Binding-site contacts:
Ligand atom CAN contacts residue PHE39 of chain 1.F at 3.3 Å (hydrophobic).
Ligand atom CAS contacts residue GLU245 of chain 1.F at 3.6 Å.
Ligand atom OAH contacts residue GLY100 of chain 1.F at 3.3 Å (h-bond).
Ligand atom OAF contacts residue GLY100 of chain 1.F at 2.8 Å (h-bond).
Ligand atom CAK contacts residue PRO96 of chain 1.F at 3.5 Å (hydrophobic).
Ligand atom NAC contacts residue CYS254 of chain 1.F at 3.2 Å (h-bond).
Ligand atom OAG contacts residue PRO96 of chain 1.F at 3.5 Å.
Ligand atom CAP contacts residue ASN227 of chain 1.F at 3.4 Å.
Ligand atom OAG contacts residue ASN90 of chain 1.F at 3.0 Å (h-bond).
Ligand atom CAK contacts residue ASN90 of chain 1.F at 3.5 Å.
Ligand atom OAF contacts residue GLY255 of chain 1.F at 3.5 Å (h-bond).
Ligand atom OAH contacts residue ASN101 of chain 1.F at 2.9 Å (h-bond).
Ligand atom CAP contacts residue ARG246 of chain 1.F at 3.5 Å.
Ligand atom OAF contacts residue THR256 of chain 1.F at 2.7 Å (h-bond).
Ligand atom NAB contacts residue GLU245 of chain 1.F at 2.9 Å (salt-bridge).
Ligand atom CAQ contacts residue CYS254 of chain 1.F at 3.6 Å (hydrophobic).
Ligand atom CAN contacts residue ASN37 of chain 1.F at 3.2 Å.
Ligand atom NAC contacts residue ASN37 of chain 1.F at 2.9 Å (h-bond).
Ligand atom NAB contacts residue ARG246 of chain 1.F at 2.8 Å (salt-bridge).
Ligand atom OAE contacts residue PRO96 of chain 1.F at 3.6 Å.
Ligand atom OAF contacts residue CYS254 of chain 1.F at 3.5 Å (h-bond).
Ligand atom OAE contacts residue ARG246 of chain 1.F at 2.9 Å (salt-bridge).
Ligand atom NAB contacts residue ASN227 of chain 1.F at 3.5 Å (h-bond).
Ligand atom OAH contacts residue CYS99 of chain 1.F at 3.5 Å (h-bond).
Ligand atom CAP contacts residue PRO96 of chain 1.F at 3.5 Å (hydrophobic).
Ligand atom OAE contacts residue ASN227 of chain 1.F at 2.9 Å (h-bond).
Ligand atom NAC contacts residue GLU245 of chain 1.F at 2.8 Å (salt-bridge).
Ligand atom NAB contacts residue ASN90 of chain 1.F at 3.0 Å (h-bond).
Ligand atom CAN contacts residue CYS99 of chain 1.F at 1.8 Å (hydrophobic).
Ligand atom CAT contacts residue CYS99 of chain 1.F at 2.9 Å (hydrophobic).
Ligand atom CAQ contacts residue GLY255 of chain 1.F at 3.4 Å.
Ligand atom OAH contacts residue ASN37 of chain 1.F at 3.4 Å (h-bond).
Ligand atom OAE contacts residue ASN188 of chain 1.F at 3.1 Å (h-bond).
Ligand atom CAQ contacts residue GLY100 of chain 1.F at 3.1 Å.
Ligand atom OAF contacts residue CYS99 of chain 1.F at 3.3 Å.
Ligand atom OAH contacts residue GLY255 of chain 1.F at 2.8 Å (h-bond).
Ligand atom CAS contacts residue ASN227 of chain 1.F at 3.3 Å.
Ligand atom CAJ contacts residue GLU245 of chain 1.F at 3.4 Å.
Ligand atom OAG contacts residue ARG246 of chain 1.F at 2.8 Å (salt-bridge).
Ligand atom CAQ contacts residue CYS99 of chain 1.F at 3.2 Å (hydrophobic).

Sequence of chain 1.F:
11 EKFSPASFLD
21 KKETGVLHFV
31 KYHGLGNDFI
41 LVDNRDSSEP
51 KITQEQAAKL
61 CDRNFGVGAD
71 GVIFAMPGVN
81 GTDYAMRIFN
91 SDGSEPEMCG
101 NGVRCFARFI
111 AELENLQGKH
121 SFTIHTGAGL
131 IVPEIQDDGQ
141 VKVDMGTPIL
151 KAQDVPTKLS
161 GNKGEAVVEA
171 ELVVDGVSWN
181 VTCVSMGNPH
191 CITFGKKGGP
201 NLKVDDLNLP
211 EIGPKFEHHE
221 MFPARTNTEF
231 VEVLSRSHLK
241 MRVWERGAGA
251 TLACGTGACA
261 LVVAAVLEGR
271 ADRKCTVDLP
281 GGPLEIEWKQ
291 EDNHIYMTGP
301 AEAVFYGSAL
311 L

This small molecule binds to this protein.
Small molecule (SMILES): C[C@](N)(CCC[C@H](N)C(=O)O)C(=O)O